A small-molecule ligand and the protein it binds are described below.
Small molecule (SMILES): CC(=O)N[C@H]1[C@H](O[C@H]2[C@H](O)[C@@H](NC(C)=O)CO[C@@H]2CO)O[C@H](CO)[C@@H](O)[C@@H]1O

Binding-site contacts:
Ligand atom C8 contacts residue GLN154 of chain 1.A at 3.1 Å.
Ligand atom N2 contacts residue ASP155 of chain 1.A at 4.4 Å.
Ligand atom C4 contacts residue ASN123 of chain 1.A at 4.2 Å.
Ligand atom C8 contacts residue ILE121 of chain 1.A at 3.4 Å (hydrophobic).
Ligand atom C7 contacts residue ILE121 of chain 1.A at 3.6 Å (hydrophobic).
Ligand atom O7 contacts residue ILE153 of chain 1.A at 3.8 Å.
Ligand atom N2 contacts residue ASN123 of chain 1.A at 2.9 Å (h-bond).
Ligand atom O7 contacts residue ASN123 of chain 1.A at 3.7 Å.
Ligand atom C1 contacts residue ASN123 of chain 1.A at 1.4 Å.
Ligand atom C7 contacts residue ASP155 of chain 1.A at 3.7 Å.
Ligand atom O5 contacts residue ASN123 of chain 1.A at 2.4 Å (h-bond).
Ligand atom C1 contacts residue ILE121 of chain 1.A at 3.9 Å (hydrophobic).
Ligand atom C5 contacts residue ASN123 of chain 1.A at 3.7 Å.
Ligand atom C3 contacts residue ASN123 of chain 1.A at 3.8 Å.
Ligand atom N2 contacts residue ILE121 of chain 1.A at 2.9 Å (h-bond).
Ligand atom C8 contacts residue ALA156 of chain 1.A at 4.4 Å (hydrophobic).
Ligand atom C3 contacts residue ILE121 of chain 1.A at 4.4 Å (hydrophobic).
Ligand atom C8 contacts residue ASP155 of chain 1.A at 3.6 Å.
Ligand atom C8 contacts residue TRP122 of chain 1.A at 3.5 Å (hydrophobic).
Ligand atom N2 contacts residue GLN154 of chain 1.A at 4.4 Å.
Ligand atom C7 contacts residue GLN154 of chain 1.A at 3.6 Å.
Ligand atom C7 contacts residue ASN123 of chain 1.A at 3.4 Å.
Ligand atom C2 contacts residue ASN123 of chain 1.A at 2.5 Å.
Ligand atom C2 contacts residue ILE121 of chain 1.A at 3.9 Å (hydrophobic).
Ligand atom O7 contacts residue GLN154 of chain 1.A at 3.6 Å.
Ligand atom O3 contacts residue ASP155 of chain 1.A at 4.2 Å.
Ligand atom O7 contacts residue ASP155 of chain 1.A at 3.0 Å (salt-bridge).
Ligand atom C8 contacts residue ASN123 of chain 1.A at 4.4 Å.

Sequence of chain 1.A:
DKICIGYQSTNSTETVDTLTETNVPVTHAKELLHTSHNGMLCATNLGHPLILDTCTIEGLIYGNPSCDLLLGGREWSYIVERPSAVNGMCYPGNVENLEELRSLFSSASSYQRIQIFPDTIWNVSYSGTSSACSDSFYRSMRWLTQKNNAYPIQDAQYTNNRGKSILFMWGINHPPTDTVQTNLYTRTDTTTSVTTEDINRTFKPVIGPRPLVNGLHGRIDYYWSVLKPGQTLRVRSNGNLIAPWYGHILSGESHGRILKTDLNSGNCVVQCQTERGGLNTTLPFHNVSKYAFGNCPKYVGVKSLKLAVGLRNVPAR